Sequence of chain 1.B:
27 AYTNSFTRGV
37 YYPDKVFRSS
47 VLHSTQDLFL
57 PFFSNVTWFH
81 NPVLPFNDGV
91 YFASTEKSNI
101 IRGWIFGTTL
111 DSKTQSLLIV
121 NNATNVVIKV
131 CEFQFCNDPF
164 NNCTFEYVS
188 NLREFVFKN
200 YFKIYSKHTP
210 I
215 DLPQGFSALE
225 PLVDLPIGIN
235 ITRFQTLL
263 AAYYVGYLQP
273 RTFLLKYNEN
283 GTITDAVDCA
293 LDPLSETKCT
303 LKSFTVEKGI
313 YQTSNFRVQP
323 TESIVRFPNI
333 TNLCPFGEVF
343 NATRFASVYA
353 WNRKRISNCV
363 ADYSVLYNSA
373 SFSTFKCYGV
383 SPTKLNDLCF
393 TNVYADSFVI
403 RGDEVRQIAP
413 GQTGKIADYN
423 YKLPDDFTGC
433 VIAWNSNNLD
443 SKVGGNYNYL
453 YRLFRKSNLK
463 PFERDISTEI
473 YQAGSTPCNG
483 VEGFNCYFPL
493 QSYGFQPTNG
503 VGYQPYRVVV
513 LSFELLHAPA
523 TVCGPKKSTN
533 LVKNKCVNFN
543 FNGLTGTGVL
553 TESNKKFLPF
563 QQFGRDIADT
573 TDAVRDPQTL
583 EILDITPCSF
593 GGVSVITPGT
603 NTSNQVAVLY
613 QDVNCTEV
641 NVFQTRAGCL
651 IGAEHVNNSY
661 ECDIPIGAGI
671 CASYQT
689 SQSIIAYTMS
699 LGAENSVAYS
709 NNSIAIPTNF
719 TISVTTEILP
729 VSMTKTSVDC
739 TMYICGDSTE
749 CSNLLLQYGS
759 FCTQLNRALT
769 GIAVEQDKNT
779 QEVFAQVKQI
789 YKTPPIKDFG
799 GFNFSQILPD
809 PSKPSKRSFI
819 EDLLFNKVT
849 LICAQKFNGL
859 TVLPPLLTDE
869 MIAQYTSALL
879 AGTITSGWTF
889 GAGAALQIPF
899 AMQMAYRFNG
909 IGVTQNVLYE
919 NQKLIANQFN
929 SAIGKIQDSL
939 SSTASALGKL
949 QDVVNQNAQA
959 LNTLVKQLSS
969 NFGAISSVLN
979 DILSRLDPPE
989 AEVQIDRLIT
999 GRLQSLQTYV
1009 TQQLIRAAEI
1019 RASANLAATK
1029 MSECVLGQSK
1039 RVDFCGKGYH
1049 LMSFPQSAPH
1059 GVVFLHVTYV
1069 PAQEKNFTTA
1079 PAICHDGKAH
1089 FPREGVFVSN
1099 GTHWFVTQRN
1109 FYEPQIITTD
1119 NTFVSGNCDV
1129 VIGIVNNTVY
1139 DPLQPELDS

The protein below binds the small molecule below.
Small molecule (SMILES): CC(=O)N[C@H]1[C@H](O[C@H]2[C@H](O)[C@@H](NC(C)=O)CO[C@@H]2CO)O[C@H](CO)[C@@H](O)[C@@H]1O

Binding-site contacts:
Ligand atom C4 contacts residue ASN801 of chain 1.B at 4.2 Å.
Ligand atom O5 contacts residue GLN804 of chain 1.B at 4.5 Å.
Ligand atom C2 contacts residue ASN801 of chain 1.B at 2.5 Å.
Ligand atom C1 contacts residue SER803 of chain 1.B at 4.2 Å.
Ligand atom O5 contacts residue ASN801 of chain 1.B at 2.4 Å (h-bond).
Ligand atom N2 contacts residue ASN801 of chain 1.B at 2.9 Å (h-bond).
Ligand atom N2 contacts residue SER803 of chain 1.B at 4.2 Å.
Ligand atom C8 contacts residue GLN804 of chain 1.B at 4.4 Å.
Ligand atom C6 contacts residue GLN804 of chain 1.B at 3.8 Å.
Ligand atom C5 contacts residue ASN801 of chain 1.B at 3.7 Å.
Ligand atom O6 contacts residue GLN804 of chain 1.B at 2.9 Å (h-bond).
Ligand atom C8 contacts residue ASN801 of chain 1.B at 4.4 Å.
Ligand atom O7 contacts residue ASN801 of chain 1.B at 3.3 Å (h-bond).
Ligand atom C5 contacts residue GLN804 of chain 1.B at 4.0 Å.
Ligand atom C7 contacts residue ASN801 of chain 1.B at 3.3 Å.
Ligand atom C3 contacts residue ASN801 of chain 1.B at 3.8 Å.
Ligand atom C1 contacts residue ASN801 of chain 1.B at 1.4 Å.